Binding-site contacts:
Ligand atom O4 contacts residue LYS38 of chain 1.C at 3.2 Å.
Ligand atom C2 contacts residue LYS38 of chain 1.C at 4.1 Å.
Ligand atom C2 contacts residue SER11 of chain 1.C at 2.4 Å.
Ligand atom O4 contacts residue GLN8 of chain 1.C at 4.0 Å.
Ligand atom C5 contacts residue GLN8 of chain 1.C at 3.8 Å.
Ligand atom C1 contacts residue ASN25 of chain 1.C at 4.2 Å.
Ligand atom O5 contacts residue SER26 of chain 1.C at 3.4 Å.
Ligand atom O5 contacts residue SER11 of chain 1.C at 2.4 Å (h-bond).
Ligand atom C1 contacts residue SER26 of chain 1.C at 3.6 Å.
Ligand atom C2 contacts residue TYR27 of chain 1.C at 3.9 Å (hydrophobic).
Ligand atom O2 contacts residue GLN8 of chain 1.C at 2.8 Å (h-bond).
Ligand atom O6 contacts residue PRO13 of chain 1.C at 4.3 Å.
Ligand atom C3 contacts residue SER11 of chain 1.C at 3.7 Å.
Ligand atom O4 contacts residue SER26 of chain 1.C at 3.2 Å.
Ligand atom C4 contacts residue TYR27 of chain 1.C at 3.8 Å (hydrophobic).
Ligand atom C2 contacts residue SER26 of chain 1.C at 3.9 Å.
Ligand atom O5 contacts residue TYR27 of chain 1.C at 3.3 Å (h-bond).
Ligand atom O2 contacts residue TYR27 of chain 1.C at 4.3 Å.
Ligand atom O3 contacts residue LYS38 of chain 1.C at 4.2 Å.
Ligand atom C5 contacts residue TYR27 of chain 1.C at 3.6 Å (hydrophobic).
Ligand atom O2 contacts residue LYS38 of chain 1.C at 3.0 Å (salt-bridge).
Ligand atom C5 contacts residue SER11 of chain 1.C at 3.6 Å.
Ligand atom C5 contacts residue LYS38 of chain 1.C at 4.3 Å.
Ligand atom C4 contacts residue SER11 of chain 1.C at 4.1 Å.
Ligand atom O3 contacts residue TYR27 of chain 1.C at 3.2 Å.
Ligand atom C2 contacts residue GLN8 of chain 1.C at 3.5 Å.
Ligand atom C4 contacts residue TYR27 of chain 1.C at 3.9 Å (hydrophobic).
Ligand atom C1 contacts residue TYR27 of chain 1.C at 4.3 Å (hydrophobic).
Ligand atom C4 contacts residue ASN25 of chain 1.C at 4.3 Å.
Ligand atom C3 contacts residue TYR27 of chain 1.C at 4.0 Å (hydrophobic).
Ligand atom O4 contacts residue TYR27 of chain 1.C at 4.2 Å.
Ligand atom C1 contacts residue GLN8 of chain 1.C at 4.1 Å.
Ligand atom O4 contacts residue TYR27 of chain 1.C at 4.1 Å.
Ligand atom O4 contacts residue ASN25 of chain 1.C at 2.9 Å (h-bond).
Ligand atom C3 contacts residue TYR27 of chain 1.C at 4.0 Å (hydrophobic).
Ligand atom O2 contacts residue SER11 of chain 1.C at 2.8 Å (h-bond).
Ligand atom C1 contacts residue SER11 of chain 1.C at 1.3 Å.
Ligand atom O5 contacts residue PRO13 of chain 1.C at 4.0 Å.
Ligand atom O2 contacts residue TYR27 of chain 1.C at 3.5 Å (h-bond).
Ligand atom C2 contacts residue TYR27 of chain 1.C at 4.3 Å (hydrophobic).

Sequence of chain 1.C:
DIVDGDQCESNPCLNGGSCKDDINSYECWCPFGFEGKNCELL

A small-molecule ligand and the protein it binds are described below.
Small molecule (SMILES): OC[C@H]1OC[C@H](O)[C@@H](O[C@H]2OC[C@@H](O)[C@H](O[C@H]3OC[C@@H](O)[C@H](O)[C@H]3O)[C@H]2O)[C@@H]1O